This small molecule binds to this protein.
Small molecule (SMILES): NC(N)=NCCC[C@H](NC(=O)[C@@H]1CCCN1)C(=O)N[C@H](C=O)CC1=NC=NC1

Sequence of chain 46.T:
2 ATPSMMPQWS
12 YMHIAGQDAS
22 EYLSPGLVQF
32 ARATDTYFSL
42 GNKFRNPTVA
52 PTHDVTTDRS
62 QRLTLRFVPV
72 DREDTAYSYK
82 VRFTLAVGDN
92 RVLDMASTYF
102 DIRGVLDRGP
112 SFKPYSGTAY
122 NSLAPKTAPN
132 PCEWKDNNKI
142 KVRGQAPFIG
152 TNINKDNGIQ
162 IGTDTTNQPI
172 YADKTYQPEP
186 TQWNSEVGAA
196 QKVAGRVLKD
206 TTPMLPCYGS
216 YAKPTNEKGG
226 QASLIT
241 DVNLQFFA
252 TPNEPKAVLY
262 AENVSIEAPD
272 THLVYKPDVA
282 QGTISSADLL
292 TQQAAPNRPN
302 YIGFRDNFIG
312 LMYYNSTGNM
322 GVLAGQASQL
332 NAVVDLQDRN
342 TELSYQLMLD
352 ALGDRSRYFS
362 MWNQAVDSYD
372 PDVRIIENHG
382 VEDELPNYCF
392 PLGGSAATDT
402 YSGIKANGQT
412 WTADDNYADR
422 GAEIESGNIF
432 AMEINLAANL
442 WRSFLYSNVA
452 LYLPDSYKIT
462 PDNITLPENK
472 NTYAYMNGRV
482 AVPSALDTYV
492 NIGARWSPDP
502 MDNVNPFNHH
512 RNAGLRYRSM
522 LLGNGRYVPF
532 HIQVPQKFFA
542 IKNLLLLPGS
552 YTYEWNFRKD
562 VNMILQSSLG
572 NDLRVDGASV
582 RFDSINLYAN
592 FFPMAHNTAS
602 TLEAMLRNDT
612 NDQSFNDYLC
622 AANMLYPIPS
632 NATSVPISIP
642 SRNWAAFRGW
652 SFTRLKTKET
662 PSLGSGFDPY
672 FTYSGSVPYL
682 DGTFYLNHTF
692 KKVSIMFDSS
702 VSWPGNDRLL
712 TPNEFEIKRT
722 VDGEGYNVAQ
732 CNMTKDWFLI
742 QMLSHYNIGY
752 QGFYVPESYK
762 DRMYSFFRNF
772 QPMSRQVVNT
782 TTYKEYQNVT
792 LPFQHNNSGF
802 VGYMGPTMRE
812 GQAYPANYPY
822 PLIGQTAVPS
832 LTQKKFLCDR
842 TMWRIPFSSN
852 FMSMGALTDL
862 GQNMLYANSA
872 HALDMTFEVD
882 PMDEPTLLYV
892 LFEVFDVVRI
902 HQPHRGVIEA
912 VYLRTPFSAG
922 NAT

Binding-site contacts:
Ligand atom N contacts residue TYR619 of chain 46.T at 3.4 Å.
Ligand atom N contacts residue TYR619 of chain 46.T at 3.7 Å.
Ligand atom CB contacts residue ARG649 of chain 46.T at 3.8 Å.
Ligand atom N contacts residue ASN617 of chain 46.T at 2.8 Å (h-bond).
Ligand atom CG contacts residue GLU894 of chain 46.T at 3.8 Å.
Ligand atom CB contacts residue GLU894 of chain 46.T at 4.2 Å.
Ligand atom CD contacts residue ASN617 of chain 46.T at 2.8 Å.
Ligand atom CG contacts residue ARG46 of chain 46.V at 3.7 Å.
Ligand atom ND1 contacts residue LEU348 of chain 46.T at 4.2 Å.
Ligand atom N contacts residue CYS621 of chain 46.T at 3.2 Å (h-bond).
Ligand atom CA contacts residue TYR619 of chain 46.T at 3.8 Å (hydrophobic).
Ligand atom CA contacts residue ARG649 of chain 46.T at 4.0 Å.
Ligand atom N contacts residue ARG649 of chain 46.T at 3.8 Å.
Ligand atom CE1 contacts residue LEU348 of chain 46.T at 4.0 Å (hydrophobic).
Ligand atom CG contacts residue PHE896 of chain 46.T at 3.4 Å (hydrophobic).
Ligand atom O contacts residue TYR619 of chain 46.T at 3.9 Å.
Ligand atom CD contacts residue CYS621 of chain 46.T at 4.2 Å (hydrophobic).
Ligand atom CE1 contacts residue MET843 of chain 46.T at 4.1 Å (hydrophobic).
Ligand atom CD2 contacts residue GLU894 of chain 46.T at 4.2 Å.
Ligand atom CB contacts residue ARG649 of chain 46.T at 3.6 Å.
Ligand atom CE1 contacts residue GLU894 of chain 46.T at 4.3 Å.
Ligand atom C contacts residue ASN617 of chain 46.T at 4.2 Å.
Ligand atom O contacts residue ARG649 of chain 46.T at 3.2 Å (salt-bridge).
Ligand atom CB contacts residue PHE896 of chain 46.T at 3.9 Å (hydrophobic).
Ligand atom O contacts residue ARG845 of chain 46.T at 4.2 Å.
Ligand atom CA contacts residue CYS621 of chain 46.T at 3.1 Å (hydrophobic).
Ligand atom CA contacts residue ARG649 of chain 46.T at 3.9 Å.
Ligand atom CA contacts residue TYR619 of chain 46.T at 3.6 Å (hydrophobic).
Ligand atom CD2 contacts residue ARG845 of chain 46.T at 3.8 Å.
Ligand atom CD contacts residue ARG46 of chain 46.V at 3.9 Å.
Ligand atom CA contacts residue ASN617 of chain 46.T at 4.2 Å.
Ligand atom C contacts residue TYR619 of chain 46.T at 3.4 Å (hydrophobic).
Ligand atom CB contacts residue TYR619 of chain 46.T at 4.0 Å (hydrophobic).
Ligand atom N contacts residue ASP618 of chain 46.T at 3.5 Å (salt-bridge).
Ligand atom CB contacts residue CYS621 of chain 46.T at 3.7 Å (hydrophobic).
Ligand atom CG contacts residue ASN617 of chain 46.T at 3.6 Å.
Ligand atom CB contacts residue TYR619 of chain 46.T at 3.1 Å (hydrophobic).
Ligand atom C contacts residue ARG649 of chain 46.T at 3.8 Å.
Ligand atom ND1 contacts residue GLU894 of chain 46.T at 3.9 Å.
Ligand atom C contacts residue ARG649 of chain 46.T at 4.2 Å.

Sequence of chain 46.V:
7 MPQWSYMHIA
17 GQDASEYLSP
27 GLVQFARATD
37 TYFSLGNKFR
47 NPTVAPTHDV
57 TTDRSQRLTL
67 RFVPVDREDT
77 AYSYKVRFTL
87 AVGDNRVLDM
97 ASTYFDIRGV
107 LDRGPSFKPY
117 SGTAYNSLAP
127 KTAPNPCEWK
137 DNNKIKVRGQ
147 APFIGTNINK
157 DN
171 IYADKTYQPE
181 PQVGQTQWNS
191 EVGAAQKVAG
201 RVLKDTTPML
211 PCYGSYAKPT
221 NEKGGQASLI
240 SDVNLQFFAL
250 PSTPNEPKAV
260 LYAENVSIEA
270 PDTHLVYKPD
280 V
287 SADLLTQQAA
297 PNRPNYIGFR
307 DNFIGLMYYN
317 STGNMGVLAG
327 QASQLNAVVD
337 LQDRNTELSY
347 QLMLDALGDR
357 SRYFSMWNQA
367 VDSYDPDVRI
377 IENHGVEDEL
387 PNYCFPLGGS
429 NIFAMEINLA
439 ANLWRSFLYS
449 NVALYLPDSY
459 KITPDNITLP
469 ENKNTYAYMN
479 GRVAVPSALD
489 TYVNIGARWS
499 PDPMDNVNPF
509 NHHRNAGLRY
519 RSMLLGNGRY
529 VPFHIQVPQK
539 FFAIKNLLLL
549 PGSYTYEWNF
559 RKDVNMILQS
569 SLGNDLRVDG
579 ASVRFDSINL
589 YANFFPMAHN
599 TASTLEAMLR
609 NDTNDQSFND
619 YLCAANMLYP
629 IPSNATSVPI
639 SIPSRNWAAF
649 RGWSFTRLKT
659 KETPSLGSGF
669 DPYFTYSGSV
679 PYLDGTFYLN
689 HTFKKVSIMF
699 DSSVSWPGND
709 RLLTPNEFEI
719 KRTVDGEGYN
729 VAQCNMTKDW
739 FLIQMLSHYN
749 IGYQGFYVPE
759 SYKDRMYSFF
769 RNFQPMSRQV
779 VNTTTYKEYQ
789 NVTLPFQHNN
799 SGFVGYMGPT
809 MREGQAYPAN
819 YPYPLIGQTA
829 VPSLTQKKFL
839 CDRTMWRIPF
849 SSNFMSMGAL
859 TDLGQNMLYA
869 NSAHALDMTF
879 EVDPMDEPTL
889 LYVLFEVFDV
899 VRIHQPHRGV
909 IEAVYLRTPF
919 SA